Sequence of chain 1.A:
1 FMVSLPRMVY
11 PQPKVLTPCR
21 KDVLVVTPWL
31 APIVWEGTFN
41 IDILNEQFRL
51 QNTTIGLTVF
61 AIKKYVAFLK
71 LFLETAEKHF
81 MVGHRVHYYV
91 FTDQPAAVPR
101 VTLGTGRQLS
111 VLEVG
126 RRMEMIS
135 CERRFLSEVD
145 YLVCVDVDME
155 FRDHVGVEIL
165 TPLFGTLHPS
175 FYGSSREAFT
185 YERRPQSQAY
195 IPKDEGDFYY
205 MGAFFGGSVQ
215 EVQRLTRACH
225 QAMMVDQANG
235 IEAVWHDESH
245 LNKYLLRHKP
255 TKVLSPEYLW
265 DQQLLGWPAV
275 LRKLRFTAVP

This protein binds this small molecule.
Small molecule (SMILES): OC[C@H]1O[C@@H](O)[C@H](O)[C@@H](O)[C@H]1O

Binding-site contacts:
Ligand atom O4 contacts residue GLU242 of chain 1.A at 2.7 Å (salt-bridge).
Ligand atom C6 contacts residue PHE175 of chain 1.A at 4.0 Å (hydrophobic).
Ligand atom O2 contacts residue MET205 of chain 1.A at 4.4 Å.
Ligand atom O1 contacts residue SER174 of chain 1.A at 4.0 Å.
Ligand atom C4 contacts residue TRP239 of chain 1.A at 3.5 Å (hydrophobic).
Ligand atom C5 contacts residue HIS172 of chain 1.A at 3.8 Å.
Ligand atom O5 contacts residue HIS172 of chain 1.A at 3.1 Å.
Ligand atom C4 contacts residue GLU242 of chain 1.A at 3.4 Å.
Ligand atom C6 contacts residue HIS172 of chain 1.A at 3.9 Å.
Ligand atom C6 contacts residue GLU242 of chain 1.A at 3.6 Å.
Ligand atom C4 contacts residue HIS172 of chain 1.A at 3.9 Å.
Ligand atom C5 contacts residue TRP239 of chain 1.A at 3.6 Å (hydrophobic).
Ligand atom O3 contacts residue TRP239 of chain 1.A at 4.3 Å.
Ligand atom O4 contacts residue HIS172 of chain 1.A at 2.8 Å.
Ligand atom C6 contacts residue THR184 of chain 1.A at 3.2 Å.
Ligand atom C1 contacts residue HIS172 of chain 1.A at 4.0 Å.
Ligand atom O1 contacts residue HIS172 of chain 1.A at 3.7 Å.
Ligand atom C3 contacts residue UDP1 of chain 1.B at 3.6 Å.
Ligand atom O6 contacts residue THR184 of chain 1.A at 2.7 Å (h-bond).
Ligand atom C3 contacts residue MET205 of chain 1.A at 4.4 Å (hydrophobic).
Ligand atom C5 contacts residue GLU242 of chain 1.A at 4.0 Å.
Ligand atom C6 contacts residue TRP239 of chain 1.A at 3.6 Å (hydrophobic).
Ligand atom C3 contacts residue TRP239 of chain 1.A at 3.6 Å (hydrophobic).
Ligand atom C2 contacts residue UDP1 of chain 1.B at 4.1 Å.
Ligand atom O6 contacts residue TYR203 of chain 1.A at 4.5 Å.
Ligand atom O2 contacts residue UDP1 of chain 1.B at 3.5 Å (h-bond).
Ligand atom O6 contacts residue TRP239 of chain 1.A at 3.5 Å (h-bond).
Ligand atom O4 contacts residue MET205 of chain 1.A at 3.8 Å.
Ligand atom O5 contacts residue PHE175 of chain 1.A at 4.3 Å.
Ligand atom O6 contacts residue PHE175 of chain 1.A at 3.4 Å.
Ligand atom C2 contacts residue HIS172 of chain 1.A at 4.1 Å.
Ligand atom O3 contacts residue MET205 of chain 1.A at 3.9 Å.
Ligand atom C2 contacts residue MET205 of chain 1.A at 4.0 Å (hydrophobic).
Ligand atom C6 contacts residue TYR203 of chain 1.A at 3.8 Å (hydrophobic).
Ligand atom O3 contacts residue UDP1 of chain 1.B at 2.5 Å (h-bond).